The small molecule below binds the protein below.
Small molecule (SMILES): CC(=O)N[C@@H]1[C@@H](O)[C@H](O)[C@@H](CO)O[C@H]1O

Binding-site contacts:
Ligand atom C2 contacts residue ASN600 of chain 1.B at 2.5 Å.
Ligand atom C7 contacts residue ASN600 of chain 1.B at 3.4 Å.
Ligand atom O5 contacts residue ASN600 of chain 1.B at 2.4 Å (h-bond).
Ligand atom C4 contacts residue ASN600 of chain 1.B at 4.2 Å.
Ligand atom C8 contacts residue ASN600 of chain 1.B at 4.4 Å.
Ligand atom C1 contacts residue ASN600 of chain 1.B at 1.5 Å.
Ligand atom O7 contacts residue GLU306 of chain 1.B at 4.3 Å.
Ligand atom C5 contacts residue ASN600 of chain 1.B at 3.7 Å.
Ligand atom O7 contacts residue ASN600 of chain 1.B at 3.6 Å (h-bond).
Ligand atom C8 contacts residue GLU306 of chain 1.B at 4.4 Å.
Ligand atom N2 contacts residue ASN600 of chain 1.B at 2.9 Å (h-bond).
Ligand atom C3 contacts residue ASN600 of chain 1.B at 3.8 Å.

Sequence of chain 1.B:
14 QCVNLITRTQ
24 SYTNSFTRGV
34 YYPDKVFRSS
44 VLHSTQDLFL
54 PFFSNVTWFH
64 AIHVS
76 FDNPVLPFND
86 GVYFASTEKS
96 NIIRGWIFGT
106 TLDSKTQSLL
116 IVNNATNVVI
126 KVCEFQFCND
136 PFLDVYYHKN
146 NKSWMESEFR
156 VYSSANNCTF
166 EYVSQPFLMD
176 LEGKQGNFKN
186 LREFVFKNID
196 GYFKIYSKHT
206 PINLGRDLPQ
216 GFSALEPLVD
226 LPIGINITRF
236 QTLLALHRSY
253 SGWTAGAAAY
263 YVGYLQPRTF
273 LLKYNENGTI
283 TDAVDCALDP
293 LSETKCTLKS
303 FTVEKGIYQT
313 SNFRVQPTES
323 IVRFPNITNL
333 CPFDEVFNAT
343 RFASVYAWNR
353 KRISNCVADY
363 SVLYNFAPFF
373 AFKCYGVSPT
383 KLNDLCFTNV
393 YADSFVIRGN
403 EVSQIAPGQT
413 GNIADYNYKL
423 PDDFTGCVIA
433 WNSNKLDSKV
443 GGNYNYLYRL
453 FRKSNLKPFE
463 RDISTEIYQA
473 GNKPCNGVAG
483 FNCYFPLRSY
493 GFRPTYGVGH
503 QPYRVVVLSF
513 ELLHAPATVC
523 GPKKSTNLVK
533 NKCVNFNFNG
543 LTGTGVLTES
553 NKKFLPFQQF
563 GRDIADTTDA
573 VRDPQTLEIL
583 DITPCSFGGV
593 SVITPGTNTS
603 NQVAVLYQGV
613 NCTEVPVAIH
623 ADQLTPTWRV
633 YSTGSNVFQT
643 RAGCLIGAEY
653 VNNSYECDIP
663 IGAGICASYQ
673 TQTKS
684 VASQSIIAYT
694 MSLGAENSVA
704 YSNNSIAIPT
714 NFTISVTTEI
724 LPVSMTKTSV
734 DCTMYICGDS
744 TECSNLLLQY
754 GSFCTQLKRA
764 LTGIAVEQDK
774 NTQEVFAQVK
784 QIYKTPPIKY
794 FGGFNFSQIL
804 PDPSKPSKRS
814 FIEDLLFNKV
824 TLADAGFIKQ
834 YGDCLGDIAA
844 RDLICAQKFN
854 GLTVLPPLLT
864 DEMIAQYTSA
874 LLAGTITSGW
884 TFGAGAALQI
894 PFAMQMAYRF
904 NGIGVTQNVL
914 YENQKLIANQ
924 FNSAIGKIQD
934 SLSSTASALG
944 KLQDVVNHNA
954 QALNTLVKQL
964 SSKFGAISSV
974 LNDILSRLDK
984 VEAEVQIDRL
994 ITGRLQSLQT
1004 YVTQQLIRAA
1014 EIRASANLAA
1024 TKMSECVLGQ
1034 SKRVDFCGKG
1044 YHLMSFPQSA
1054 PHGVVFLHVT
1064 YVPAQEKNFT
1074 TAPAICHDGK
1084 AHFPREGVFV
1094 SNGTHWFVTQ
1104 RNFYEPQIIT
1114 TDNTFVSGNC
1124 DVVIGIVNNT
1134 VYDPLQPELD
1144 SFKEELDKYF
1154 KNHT